A small-molecule ligand and the protein it binds are described below.
Small molecule (SMILES): COC(=O)CN

Binding-site contacts:
Ligand atom C contacts residue PHE333 of chain 1.A at 4.4 Å (hydrophobic).
Ligand atom N contacts residue FAD1 of chain 1.C at 2.8 Å (h-bond).
Ligand atom O contacts residue PHE333 of chain 1.A at 4.5 Å.
Ligand atom CA contacts residue THR370 of chain 1.A at 3.8 Å.
Ligand atom N contacts residue THR45 of chain 1.A at 3.9 Å.
Ligand atom O contacts residue GLY47 of chain 1.A at 4.4 Å.
Ligand atom CB contacts residue LEU240 of chain 1.A at 3.9 Å (hydrophobic).
Ligand atom OXT contacts residue LEU240 of chain 1.A at 4.1 Å.
Ligand atom N contacts residue GLY47 of chain 1.A at 4.3 Å.
Ligand atom CB contacts residue SER235 of chain 1.A at 4.1 Å.
Ligand atom OXT contacts residue THR370 of chain 1.A at 4.4 Å.
Ligand atom CA contacts residue FAD1 of chain 1.C at 3.2 Å.
Ligand atom CB contacts residue GLY236 of chain 1.A at 3.7 Å.
Ligand atom CB contacts residue PHE333 of chain 1.A at 4.3 Å (hydrophobic).
Ligand atom CA contacts residue GLY46 of chain 1.A at 4.3 Å.
Ligand atom N contacts residue GLY46 of chain 1.A at 2.9 Å (h-bond).

Sequence of chain 1.A:
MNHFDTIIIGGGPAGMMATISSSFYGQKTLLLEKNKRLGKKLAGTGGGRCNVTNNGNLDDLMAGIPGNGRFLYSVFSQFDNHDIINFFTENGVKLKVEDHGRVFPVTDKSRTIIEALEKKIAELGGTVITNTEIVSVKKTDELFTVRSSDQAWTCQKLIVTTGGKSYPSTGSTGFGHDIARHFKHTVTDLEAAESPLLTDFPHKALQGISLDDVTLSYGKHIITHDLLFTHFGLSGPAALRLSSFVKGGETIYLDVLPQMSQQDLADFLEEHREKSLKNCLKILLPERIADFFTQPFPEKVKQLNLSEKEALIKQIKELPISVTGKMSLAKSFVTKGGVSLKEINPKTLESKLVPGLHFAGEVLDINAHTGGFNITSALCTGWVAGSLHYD